Sequence of chain 1.N:
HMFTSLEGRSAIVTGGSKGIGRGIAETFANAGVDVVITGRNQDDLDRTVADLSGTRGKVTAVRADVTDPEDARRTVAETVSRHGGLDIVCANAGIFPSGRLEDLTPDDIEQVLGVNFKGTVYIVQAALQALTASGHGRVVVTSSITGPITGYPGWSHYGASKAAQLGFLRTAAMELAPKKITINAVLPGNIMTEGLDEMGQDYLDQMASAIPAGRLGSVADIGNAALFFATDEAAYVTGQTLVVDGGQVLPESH

Sequence of chain 1.P:
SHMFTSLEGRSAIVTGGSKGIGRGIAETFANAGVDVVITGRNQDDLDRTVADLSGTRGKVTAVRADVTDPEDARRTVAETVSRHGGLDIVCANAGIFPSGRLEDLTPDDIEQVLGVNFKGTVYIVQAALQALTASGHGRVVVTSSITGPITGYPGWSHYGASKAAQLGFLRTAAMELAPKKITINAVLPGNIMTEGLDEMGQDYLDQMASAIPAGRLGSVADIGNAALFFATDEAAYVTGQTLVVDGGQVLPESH

A protein and the small-molecule ligand that binds it are described below.
Small molecule (SMILES): CC(=O)CN

Binding-site contacts:
Ligand atom N contacts residue SER145 of chain 1.N at 3.7 Å.
Ligand atom O contacts residue GLY190 of chain 1.N at 4.2 Å.
Ligand atom CM contacts residue LEU197 of chain 1.N at 3.8 Å (hydrophobic).
Ligand atom C contacts residue SER145 of chain 1.N at 4.2 Å.
Ligand atom CM contacts residue TYR159 of chain 1.N at 3.7 Å (hydrophobic).
Ligand atom N contacts residue THR147 of chain 1.N at 2.8 Å (h-bond).
Ligand atom N contacts residue GLY190 of chain 1.N at 2.9 Å (h-bond).
Ligand atom CA contacts residue GLU253 of chain 1.P at 3.5 Å.
Ligand atom O contacts residue SER145 of chain 1.N at 3.2 Å (h-bond).
Ligand atom C contacts residue NAP1 of chain 1.LB at 3.5 Å.
Ligand atom O contacts residue THR147 of chain 1.N at 3.9 Å.
Ligand atom C contacts residue TYR159 of chain 1.N at 3.5 Å (hydrophobic).
Ligand atom N contacts residue GLU253 of chain 1.P at 2.8 Å (salt-bridge).
Ligand atom C contacts residue GLY190 of chain 1.N at 4.3 Å.
Ligand atom O contacts residue NAP1 of chain 1.LB at 3.0 Å.
Ligand atom CA contacts residue LEU197 of chain 1.N at 4.5 Å (hydrophobic).
Ligand atom CA contacts residue ASN191 of chain 1.N at 3.5 Å.
Ligand atom O contacts residue TYR159 of chain 1.N at 2.8 Å (h-bond).
Ligand atom CM contacts residue NAP1 of chain 1.LB at 4.1 Å.
Ligand atom CM contacts residue TRP156 of chain 1.N at 3.6 Å (hydrophobic).
Ligand atom C contacts residue THR147 of chain 1.N at 4.0 Å.
Ligand atom CA contacts residue TRP156 of chain 1.N at 3.5 Å (hydrophobic).
Ligand atom N contacts residue ILE146 of chain 1.N at 4.3 Å.
Ligand atom N contacts residue ASN191 of chain 1.N at 3.7 Å.
Ligand atom CA contacts residue THR147 of chain 1.N at 3.5 Å.
Ligand atom N contacts residue NAP1 of chain 1.LB at 4.0 Å.
Ligand atom C contacts residue LEU197 of chain 1.N at 4.5 Å (hydrophobic).
Ligand atom CA contacts residue GLY190 of chain 1.N at 3.8 Å.
Ligand atom C contacts residue TRP156 of chain 1.N at 4.1 Å (hydrophobic).
Ligand atom CM contacts residue PHE97 of chain 1.N at 3.5 Å (hydrophobic).
Ligand atom N contacts residue TYR204 of chain 1.N at 4.2 Å.
Ligand atom CA contacts residue NAP1 of chain 1.LB at 4.2 Å.
Ligand atom CA contacts residue TYR204 of chain 1.N at 3.3 Å (hydrophobic).